Sequence of chain 1.L:
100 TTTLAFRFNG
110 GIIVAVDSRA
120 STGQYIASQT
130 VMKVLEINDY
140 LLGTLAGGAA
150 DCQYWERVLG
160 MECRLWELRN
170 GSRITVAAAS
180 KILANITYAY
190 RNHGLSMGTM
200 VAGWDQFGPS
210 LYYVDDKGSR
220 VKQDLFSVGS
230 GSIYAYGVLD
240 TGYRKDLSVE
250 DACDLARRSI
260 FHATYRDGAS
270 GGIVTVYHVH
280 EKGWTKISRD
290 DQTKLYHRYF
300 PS

Binding-site contacts:
Ligand atom C7 contacts residue SER226 of chain 1.L at 3.3 Å.
Ligand atom C16 contacts residue SER229 of chain 1.L at 3.7 Å.
Ligand atom O contacts residue GLY228 of chain 1.L at 2.8 Å (h-bond).
Ligand atom C5 contacts residue SER226 of chain 1.L at 3.6 Å.
Ligand atom N1 contacts residue PHE24 of chain 1.K at 3.4 Å.
Ligand atom F contacts residue SER195 of chain 1.L at 2.7 Å.
Ligand atom C19 contacts residue GLY122 of chain 1.L at 3.5 Å.
Ligand atom C12 contacts residue GLY146 of chain 1.L at 3.6 Å.
Ligand atom N4 contacts residue GLY228 of chain 1.L at 3.5 Å.
Ligand atom C15 contacts residue THR100 of chain 1.L at 3.4 Å.
Ligand atom C4 contacts residue VAL227 of chain 1.L at 3.7 Å (hydrophobic).
Ligand atom C8 contacts residue TYR212 of chain 1.L at 3.2 Å (hydrophobic).
Ligand atom C1 contacts residue ASP215 of chain 1.L at 3.6 Å.
Ligand atom O1 contacts residue LEU32 of chain 1.X at 3.6 Å.
Ligand atom F contacts residue MET196 of chain 1.L at 3.4 Å.
Ligand atom C contacts residue GLY197 of chain 1.L at 3.7 Å.
Ligand atom N3 contacts residue SER229 of chain 1.L at 3.0 Å (h-bond).
Ligand atom N contacts residue VAL227 of chain 1.L at 3.5 Å.
Ligand atom N3 contacts residue THR100 of chain 1.L at 3.6 Å.
Ligand atom F contacts residue GLY146 of chain 1.L at 3.5 Å.
Ligand atom C3 contacts residue PHE24 of chain 1.K at 3.6 Å (hydrophobic).
Ligand atom C4 contacts residue PHE24 of chain 1.K at 3.4 Å (hydrophobic).
Ligand atom C2 contacts residue TYR212 of chain 1.L at 3.5 Å (hydrophobic).
Ligand atom N3 contacts residue GLY228 of chain 1.L at 3.5 Å.
Ligand atom N4 contacts residue GLY146 of chain 1.L at 3.7 Å.
Ligand atom C1 contacts residue MET196 of chain 1.L at 3.6 Å (hydrophobic).
Ligand atom C6 contacts residue SER226 of chain 1.L at 3.5 Å.
Ligand atom C5 contacts residue SER231 of chain 1.L at 3.5 Å.
Ligand atom C1 contacts residue GLY197 of chain 1.L at 3.2 Å.
Ligand atom N contacts residue PHE24 of chain 1.K at 3.5 Å.
Ligand atom C11 contacts residue GLY146 of chain 1.L at 3.7 Å.
Ligand atom C19 contacts residue SER120 of chain 1.L at 3.3 Å.
Ligand atom C2 contacts residue ASP214 of chain 1.L at 3.6 Å.
Ligand atom N contacts residue TYR212 of chain 1.L at 3.1 Å (h-bond).
Ligand atom C5 contacts residue PHE24 of chain 1.K at 3.5 Å (hydrophobic).
Ligand atom C15 contacts residue SER229 of chain 1.L at 3.2 Å.
Ligand atom O contacts residue PHE24 of chain 1.K at 3.5 Å.
Ligand atom C20 contacts residue SER120 of chain 1.L at 3.5 Å.
Ligand atom C2 contacts residue GLY197 of chain 1.L at 3.3 Å.
Ligand atom C4 contacts residue GLY228 of chain 1.L at 3.6 Å.

A protein and the small-molecule ligand that binds it are described below.
Small molecule (SMILES): O=C(Nc1ccc(F)c(-c2ccn3c(N4CCOCC4)cnc3n2)c1)N1CCCC1

Sequence of chain 1.K:
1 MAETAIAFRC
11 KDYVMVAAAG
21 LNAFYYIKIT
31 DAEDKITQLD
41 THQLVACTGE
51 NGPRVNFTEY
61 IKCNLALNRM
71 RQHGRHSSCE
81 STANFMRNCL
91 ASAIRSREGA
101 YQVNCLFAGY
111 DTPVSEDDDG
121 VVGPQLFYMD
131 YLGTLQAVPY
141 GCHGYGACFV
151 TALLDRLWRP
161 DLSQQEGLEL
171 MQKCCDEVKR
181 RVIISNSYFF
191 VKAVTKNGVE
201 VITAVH

Sequence of chain 1.X:
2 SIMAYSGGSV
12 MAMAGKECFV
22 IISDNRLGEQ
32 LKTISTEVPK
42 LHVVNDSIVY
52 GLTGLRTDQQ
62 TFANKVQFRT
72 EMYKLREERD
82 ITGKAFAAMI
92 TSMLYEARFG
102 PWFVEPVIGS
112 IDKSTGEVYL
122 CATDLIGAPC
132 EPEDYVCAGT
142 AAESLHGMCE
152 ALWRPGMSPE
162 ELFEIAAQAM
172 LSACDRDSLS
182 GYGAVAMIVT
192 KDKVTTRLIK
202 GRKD